A protein and the small-molecule ligand that binds it are described below.
Small molecule (SMILES): CC(C)[C@H](N)C(=O)O

Sequence of chain 1.A:
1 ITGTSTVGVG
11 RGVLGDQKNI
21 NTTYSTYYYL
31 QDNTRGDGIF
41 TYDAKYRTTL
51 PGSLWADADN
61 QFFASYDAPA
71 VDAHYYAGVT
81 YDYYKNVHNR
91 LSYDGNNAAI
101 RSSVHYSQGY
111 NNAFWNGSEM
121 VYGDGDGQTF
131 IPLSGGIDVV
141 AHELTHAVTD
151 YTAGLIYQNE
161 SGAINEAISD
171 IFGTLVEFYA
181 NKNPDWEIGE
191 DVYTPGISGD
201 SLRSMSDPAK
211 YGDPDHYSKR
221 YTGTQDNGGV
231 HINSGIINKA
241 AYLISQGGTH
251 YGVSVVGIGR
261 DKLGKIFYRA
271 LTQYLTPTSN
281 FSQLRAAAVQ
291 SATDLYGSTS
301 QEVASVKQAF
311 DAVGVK

Binding-site contacts:
Ligand atom CG2 contacts residue ARG203 of chain 1.A at 3.6 Å.
Ligand atom CA contacts residue ASN112 of chain 1.A at 4.0 Å.
Ligand atom O contacts residue LYS1 of chain 1.C at 2.3 Å (salt-bridge).
Ligand atom CG2 contacts residue GLU143 of chain 1.A at 4.0 Å.
Ligand atom C contacts residue ASN112 of chain 1.A at 4.1 Å.
Ligand atom N contacts residue ASN112 of chain 1.A at 3.2 Å (h-bond).
Ligand atom CG1 contacts residue LEU202 of chain 1.A at 4.0 Å (hydrophobic).
Ligand atom C contacts residue HIS231 of chain 1.A at 3.8 Å.
Ligand atom O contacts residue HIS231 of chain 1.A at 3.4 Å.
Ligand atom CB contacts residue GLU143 of chain 1.A at 3.3 Å.
Ligand atom CG2 contacts residue VAL139 of chain 1.A at 4.5 Å (hydrophobic).
Ligand atom N contacts residue LYS1 of chain 1.C at 2.8 Å (salt-bridge).
Ligand atom N contacts residue GLU143 of chain 1.A at 3.3 Å (salt-bridge).
Ligand atom O contacts residue GLU166 of chain 1.A at 4.3 Å.
Ligand atom CA contacts residue ALA113 of chain 1.A at 4.3 Å (hydrophobic).
Ligand atom CB contacts residue ASN112 of chain 1.A at 4.4 Å.
Ligand atom CB contacts residue HIS142 of chain 1.A at 4.4 Å.
Ligand atom CG1 contacts residue LYS1 of chain 1.C at 3.1 Å.
Ligand atom CG2 contacts residue HIS142 of chain 1.A at 4.0 Å.
Ligand atom C contacts residue LYS1 of chain 1.C at 1.4 Å.
Ligand atom CB contacts residue LYS1 of chain 1.C at 3.3 Å.
Ligand atom CG2 contacts residue LYS1 of chain 1.C at 4.2 Å.
Ligand atom C contacts residue ARG203 of chain 1.A at 3.8 Å.
Ligand atom CG2 contacts residue LEU202 of chain 1.A at 4.4 Å (hydrophobic).
Ligand atom O contacts residue ARG203 of chain 1.A at 2.7 Å (salt-bridge).
Ligand atom CG1 contacts residue ASN112 of chain 1.A at 3.7 Å.
Ligand atom N contacts residue ALA113 of chain 1.A at 3.0 Å (h-bond).
Ligand atom CG1 contacts residue LEU133 of chain 1.A at 4.1 Å (hydrophobic).
Ligand atom O contacts residue LEU202 of chain 1.A at 4.1 Å.
Ligand atom CA contacts residue HIS231 of chain 1.A at 4.5 Å.
Ligand atom CA contacts residue GLU143 of chain 1.A at 3.6 Å.
Ligand atom CA contacts residue HIS142 of chain 1.A at 4.1 Å.
Ligand atom CA contacts residue ARG203 of chain 1.A at 4.4 Å.
Ligand atom CA contacts residue LYS1 of chain 1.C at 2.4 Å.
Ligand atom C contacts residue LEU202 of chain 1.A at 4.4 Å (hydrophobic).
Ligand atom CG1 contacts residue GLU143 of chain 1.A at 4.3 Å.
Ligand atom CB contacts residue ALA113 of chain 1.A at 4.4 Å (hydrophobic).